Sequence of chain 2.B:
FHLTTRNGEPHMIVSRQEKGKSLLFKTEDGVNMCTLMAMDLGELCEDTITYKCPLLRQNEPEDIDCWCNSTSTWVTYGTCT

A small-molecule ligand and the protein it binds are described below.
Small molecule (SMILES): OC[C@H]1O[C@@H](O)[C@@H](O)[C@@H](O)[C@@H]1O

Binding-site contacts:
Ligand atom C3 contacts residue NAG1 of chain 2.N at 4.1 Å.
Ligand atom O3 contacts residue BMA1 of chain 2.P at 1.1 Å.
Ligand atom O2 contacts residue HIS2 of chain 2.B at 3.4 Å (h-bond).
Ligand atom O2 contacts residue NAG1 of chain 2.N at 3.4 Å (h-bond).
Ligand atom O5 contacts residue NAG1 of chain 2.N at 2.5 Å (h-bond).
Ligand atom O4 contacts residue BMA1 of chain 2.P at 4.0 Å.
Ligand atom C2 contacts residue NAG1 of chain 2.N at 2.9 Å.
Ligand atom O2 contacts residue BMA1 of chain 2.P at 3.0 Å (h-bond).
Ligand atom C1 contacts residue NAG1 of chain 2.N at 1.7 Å.
Ligand atom C4 contacts residue BMA1 of chain 2.P at 3.6 Å.
Ligand atom C5 contacts residue NAG1 of chain 2.N at 3.8 Å.
Ligand atom O6 contacts residue NAG1 of chain 2.N at 4.5 Å.
Ligand atom C2 contacts residue BMA1 of chain 2.P at 3.2 Å.
Ligand atom C3 contacts residue BMA1 of chain 2.P at 2.5 Å.
Ligand atom C2 contacts residue HIS2 of chain 2.B at 4.5 Å.